Sequence of chain 11.A:
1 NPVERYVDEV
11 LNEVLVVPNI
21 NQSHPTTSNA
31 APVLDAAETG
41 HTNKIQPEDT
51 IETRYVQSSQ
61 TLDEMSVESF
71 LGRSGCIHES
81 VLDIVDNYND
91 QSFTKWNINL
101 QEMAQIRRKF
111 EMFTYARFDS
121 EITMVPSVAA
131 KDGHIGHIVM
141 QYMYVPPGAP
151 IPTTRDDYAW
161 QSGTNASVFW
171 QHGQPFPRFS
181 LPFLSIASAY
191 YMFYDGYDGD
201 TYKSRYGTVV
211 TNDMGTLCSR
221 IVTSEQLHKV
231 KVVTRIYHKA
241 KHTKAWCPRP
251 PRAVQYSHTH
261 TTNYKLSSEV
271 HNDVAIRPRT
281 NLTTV

Binding-site contacts:
Ligand atom C1B contacts residue ILE98 of chain 11.A at 3.7 Å (hydrophobic).
Ligand atom O1A contacts residue TYR144 of chain 11.A at 3.3 Å.
Ligand atom O1 contacts residue MET214 of chain 11.A at 3.3 Å.
Ligand atom C1B contacts residue LEU181 of chain 11.A at 3.8 Å (hydrophobic).
Ligand atom N3A contacts residue PHE179 of chain 11.A at 3.2 Å.
Ligand atom CM6 contacts residue LEU184 of chain 11.A at 3.4 Å (hydrophobic).
Ligand atom N1A contacts residue TYR144 of chain 11.A at 3.3 Å.
Ligand atom C3A contacts residue TYR144 of chain 11.A at 3.7 Å (hydrophobic).
Ligand atom CM6 contacts residue MET214 of chain 11.A at 3.4 Å (hydrophobic).
Ligand atom C5B contacts residue LEU181 of chain 11.A at 3.5 Å (hydrophobic).
Ligand atom O1 contacts residue LEU100 of chain 11.A at 3.7 Å.
Ligand atom C6B contacts residue LEU181 of chain 11.A at 3.5 Å (hydrophobic).
Ligand atom F2 contacts residue PHE179 of chain 11.A at 3.6 Å.
Ligand atom F1 contacts residue TYR142 of chain 11.A at 3.3 Å.
Ligand atom N1A contacts residue PHE179 of chain 11.A at 3.6 Å.
Ligand atom C4B contacts residue LEU181 of chain 11.A at 3.8 Å (hydrophobic).
Ligand atom C2A contacts residue TYR144 of chain 11.A at 3.6 Å (hydrophobic).
Ligand atom C3 contacts residue LEU100 of chain 11.A at 3.6 Å (hydrophobic).
Ligand atom C4 contacts residue TYR190 of chain 11.A at 3.6 Å (hydrophobic).
Ligand atom F1 contacts residue MET124 of chain 11.A at 3.5 Å.
Ligand atom C5B contacts residue TYR144 of chain 11.A at 3.7 Å (hydrophobic).
Ligand atom F3 contacts residue TYR142 of chain 11.A at 2.6 Å.
Ligand atom C1C contacts residue MET214 of chain 11.A at 3.5 Å (hydrophobic).
Ligand atom CM2 contacts residue ILE122 of chain 11.A at 3.5 Å (hydrophobic).
Ligand atom F3 contacts residue ALA166 of chain 11.A at 3.2 Å.
Ligand atom N3A contacts residue LEU217 of chain 11.A at 3.6 Å.
Ligand atom F2 contacts residue VAL168 of chain 11.A at 2.9 Å.
Ligand atom N2 contacts residue LEU100 of chain 11.A at 3.8 Å.
Ligand atom C4 contacts residue LEU100 of chain 11.A at 3.7 Å (hydrophobic).
Ligand atom CM4 contacts residue TYR142 of chain 11.A at 3.5 Å (hydrophobic).
Ligand atom CM6 contacts residue TYR144 of chain 11.A at 3.6 Å (hydrophobic).
Ligand atom F1 contacts residue LEU217 of chain 11.A at 3.3 Å.
Ligand atom CM3 contacts residue ASN212 of chain 11.A at 3.6 Å.
Ligand atom CM3 contacts residue TYR190 of chain 11.A at 3.7 Å (hydrophobic).
Ligand atom C3A contacts residue PHE179 of chain 11.A at 3.4 Å (hydrophobic).
Ligand atom F3 contacts residue MET143 of chain 11.A at 3.3 Å.
Ligand atom F2 contacts residue TYR142 of chain 11.A at 3.6 Å.
Ligand atom O1B contacts residue ILE98 of chain 11.A at 3.1 Å.
Ligand atom C2A contacts residue PHE179 of chain 11.A at 3.5 Å (hydrophobic).
Ligand atom F3 contacts residue TYR144 of chain 11.A at 3.1 Å.

Sequence of chain 11.C:
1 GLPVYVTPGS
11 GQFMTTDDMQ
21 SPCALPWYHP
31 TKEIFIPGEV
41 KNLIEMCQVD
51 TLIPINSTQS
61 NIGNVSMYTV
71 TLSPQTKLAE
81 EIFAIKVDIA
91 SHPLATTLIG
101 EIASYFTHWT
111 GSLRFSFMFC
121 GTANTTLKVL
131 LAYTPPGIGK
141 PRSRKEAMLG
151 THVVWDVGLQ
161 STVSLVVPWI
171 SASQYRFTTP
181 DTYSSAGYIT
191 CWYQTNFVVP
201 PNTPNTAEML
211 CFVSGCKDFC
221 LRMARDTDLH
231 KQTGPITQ

This small molecule binds to this protein.
Small molecule (SMILES): Cc1cc(CCCOc2c(C)cc(-c3noc(C(F)(F)F)n3)cc2C)on1